Binding-site contacts:
Ligand atom O7 contacts residue ASP6 of chain 1.A at 2.6 Å (salt-bridge).
Ligand atom C3 contacts residue ASP6 of chain 1.A at 3.4 Å.
Ligand atom C12 contacts residue ASN28 of chain 1.A at 3.6 Å.
Ligand atom C2 contacts residue LYS89 of chain 1.A at 3.9 Å.
Ligand atom C4 contacts residue LYS89 of chain 1.A at 1.3 Å.
Ligand atom O8 contacts residue SER133 of chain 1.A at 2.7 Å (h-bond).
Ligand atom C2 contacts residue ASN28 of chain 1.A at 3.1 Å.
Ligand atom S13 contacts residue ARG30 of chain 1.A at 3.5 Å (salt-bridge).
Ligand atom O2 contacts residue TRP138 of chain 1.A at 2.8 Å (h-bond).
Ligand atom C1 contacts residue ASN28 of chain 1.A at 3.2 Å.
Ligand atom C5 contacts residue LYS89 of chain 1.A at 2.2 Å.
Ligand atom O1 contacts residue THR27 of chain 1.A at 3.7 Å.
Ligand atom O2 contacts residue ARG172 of chain 1.A at 2.6 Å (salt-bridge).
Ligand atom C2 contacts residue PHE135 of chain 1.A at 3.7 Å (hydrophobic).
Ligand atom O6 contacts residue PHE135 of chain 1.A at 3.7 Å.
Ligand atom O14 contacts residue HIS31 of chain 1.A at 3.8 Å.
Ligand atom O14 contacts residue ARG30 of chain 1.A at 3.0 Å (salt-bridge).
Ligand atom C5 contacts residue SER133 of chain 1.A at 3.5 Å.
Ligand atom C12 contacts residue HIS31 of chain 1.A at 3.7 Å.
Ligand atom O1 contacts residue HIS31 of chain 1.A at 3.9 Å.
Ligand atom O6 contacts residue ASN28 of chain 1.A at 2.5 Å (h-bond).
Ligand atom O8 contacts residue LYS89 of chain 1.A at 2.7 Å (salt-bridge).
Ligand atom O15 contacts residue ARG30 of chain 1.A at 3.1 Å (salt-bridge).
Ligand atom O7 contacts residue ALA169 of chain 1.A at 3.5 Å.
Ligand atom O15 contacts residue ARG172 of chain 1.A at 3.0 Å (salt-bridge).
Ligand atom S13 contacts residue ARG172 of chain 1.A at 3.3 Å (salt-bridge).
Ligand atom O8 contacts residue ASN111 of chain 1.A at 3.0 Å (h-bond).
Ligand atom O14 contacts residue ASN28 of chain 1.A at 3.2 Å (h-bond).
Ligand atom O1 contacts residue ASN28 of chain 1.A at 3.3 Å (h-bond).
Ligand atom C4 contacts residue THR27 of chain 1.A at 3.9 Å.
Ligand atom O7 contacts residue ALA170 of chain 1.A at 3.3 Å (h-bond).
Ligand atom O1 contacts residue THR26 of chain 1.A at 3.3 Å (h-bond).
Ligand atom O1 contacts residue ASP6 of chain 1.A at 2.6 Å (salt-bridge).
Ligand atom C5 contacts residue THR113 of chain 1.A at 3.3 Å.
Ligand atom C12 contacts residue ASP6 of chain 1.A at 3.2 Å.
Ligand atom C3 contacts residue ASN28 of chain 1.A at 3.6 Å.
Ligand atom C1 contacts residue LYS89 of chain 1.A at 2.5 Å.
Ligand atom C1 contacts residue ASP6 of chain 1.A at 3.8 Å.
Ligand atom O6 contacts residue PHE211 of chain 1.F at 3.7 Å.
Ligand atom O1 contacts residue LYS89 of chain 1.A at 3.0 Å (salt-bridge).

Sequence of chain 1.A:
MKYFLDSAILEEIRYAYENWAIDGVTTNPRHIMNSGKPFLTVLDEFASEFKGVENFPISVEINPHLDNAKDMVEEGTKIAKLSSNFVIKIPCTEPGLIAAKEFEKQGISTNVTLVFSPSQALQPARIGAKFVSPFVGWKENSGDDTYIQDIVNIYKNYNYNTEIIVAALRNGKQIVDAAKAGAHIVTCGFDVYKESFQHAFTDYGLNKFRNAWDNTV

The small molecule below binds the protein below.
Small molecule (SMILES): O=S(=O)(O)C[C@H](O)[C@@H](O)[C@@H](O)CCO

Sequence of chain 1.F:
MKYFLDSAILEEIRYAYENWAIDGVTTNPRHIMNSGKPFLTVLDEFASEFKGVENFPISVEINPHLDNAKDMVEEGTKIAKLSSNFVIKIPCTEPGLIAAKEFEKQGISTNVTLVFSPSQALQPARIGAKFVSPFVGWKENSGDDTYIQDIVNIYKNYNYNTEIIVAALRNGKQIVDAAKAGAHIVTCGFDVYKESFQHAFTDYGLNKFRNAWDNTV